Sequence of chain 1.D:
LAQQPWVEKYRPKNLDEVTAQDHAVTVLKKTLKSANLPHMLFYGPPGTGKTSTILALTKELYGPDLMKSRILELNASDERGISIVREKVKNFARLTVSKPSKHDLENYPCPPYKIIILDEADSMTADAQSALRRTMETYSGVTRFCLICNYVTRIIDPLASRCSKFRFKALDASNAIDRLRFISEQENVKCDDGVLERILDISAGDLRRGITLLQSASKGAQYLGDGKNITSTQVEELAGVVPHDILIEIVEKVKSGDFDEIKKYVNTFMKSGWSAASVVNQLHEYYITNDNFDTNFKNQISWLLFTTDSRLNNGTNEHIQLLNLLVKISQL

Binding-site contacts:
Ligand atom N6 contacts residue THR40 of chain 1.D at 2.9 Å (h-bond).
Ligand atom O1A contacts residue LYS71 of chain 1.D at 3.1 Å (salt-bridge).
Ligand atom O3G contacts residue PRO67 of chain 1.D at 3.5 Å.
Ligand atom S1G contacts residue GLY68 of chain 1.D at 3.5 Å (h-bond).
Ligand atom O2' contacts residue VAL28 of chain 1.D at 2.6 Å (h-bond).
Ligand atom O1A contacts residue GLY68 of chain 1.D at 3.2 Å.
Ligand atom O1A contacts residue GLY70 of chain 1.D at 2.8 Å (h-bond).
Ligand atom O3A contacts residue ARG229 of chain 1.D at 3.1 Å (salt-bridge).
Ligand atom O3B contacts residue ARG229 of chain 1.D at 3.2 Å (salt-bridge).
Ligand atom N7 contacts residue GLY70 of chain 1.D at 3.3 Å.
Ligand atom O3B contacts residue GLY68 of chain 1.D at 3.3 Å.
Ligand atom O2A contacts residue GLY70 of chain 1.D at 3.3 Å.
Ligand atom O3' contacts residue VAL28 of chain 1.D at 2.6 Å (h-bond).
Ligand atom PG contacts residue ARG229 of chain 1.D at 3.4 Å.
Ligand atom C2 contacts residue ARG200 of chain 1.D at 3.4 Å.
Ligand atom C6 contacts residue THR40 of chain 1.D at 3.5 Å.
Ligand atom C5' contacts residue ARG229 of chain 1.D at 3.4 Å.
Ligand atom O3G contacts residue GLY68 of chain 1.D at 3.0 Å (h-bond).
Ligand atom C4 contacts residue LEU228 of chain 1.D at 3.4 Å (hydrophobic).
Ligand atom O3' contacts residue ARG32 of chain 1.D at 2.8 Å (salt-bridge).
Ligand atom PB contacts residue MG1 of chain 1.O at 3.1 Å.
Ligand atom O1B contacts residue MG1 of chain 1.O at 3.1 Å.
Ligand atom O5' contacts residue GLY68 of chain 1.D at 3.5 Å.
Ligand atom O2A contacts residue LYS71 of chain 1.D at 3.5 Å (salt-bridge).
Ligand atom O2G contacts residue MG1 of chain 1.O at 2.7 Å.
Ligand atom O2A contacts residue SER73 of chain 1.D at 2.9 Å (h-bond).
Ligand atom C3' contacts residue VAL28 of chain 1.D at 3.5 Å (hydrophobic).
Ligand atom O2B contacts residue THR72 of chain 1.D at 3.1 Å (h-bond).
Ligand atom O2B contacts residue MG1 of chain 1.O at 2.2 Å.
Ligand atom O2G contacts residue ARG229 of chain 1.D at 2.9 Å (salt-bridge).
Ligand atom PB contacts residue THR72 of chain 1.D at 3.2 Å.
Ligand atom O1A contacts residue THR69 of chain 1.D at 3.4 Å (h-bond).
Ligand atom PB contacts residue ARG229 of chain 1.D at 3.4 Å.
Ligand atom O2B contacts residue ARG229 of chain 1.D at 2.8 Å (salt-bridge).
Ligand atom O1B contacts residue THR72 of chain 1.D at 2.7 Å (h-bond).
Ligand atom N6 contacts residue VAL39 of chain 1.D at 3.4 Å.
Ligand atom O3A contacts residue THR72 of chain 1.D at 3.5 Å (h-bond).
Ligand atom O2A contacts residue THR72 of chain 1.D at 3.5 Å (h-bond).
Ligand atom N7 contacts residue THR69 of chain 1.D at 3.3 Å (h-bond).
Ligand atom PG contacts residue GLY68 of chain 1.D at 3.4 Å.

The protein below binds the small molecule below.
Small molecule (SMILES): Nc1ncnc2c1ncn2[C@@H]1O[C@H](COP(=O)(O)OP(=O)(O)OP(O)(O)=S)[C@@H](O)[C@H]1O